Sequence of chain 1.J:
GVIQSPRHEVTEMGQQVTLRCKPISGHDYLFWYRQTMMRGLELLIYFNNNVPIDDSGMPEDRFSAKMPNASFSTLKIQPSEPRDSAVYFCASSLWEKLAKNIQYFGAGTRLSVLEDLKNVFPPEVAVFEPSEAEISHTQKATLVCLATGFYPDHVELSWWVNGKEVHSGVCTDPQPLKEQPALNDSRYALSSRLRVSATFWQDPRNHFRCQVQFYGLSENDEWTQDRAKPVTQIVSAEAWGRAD

Sequence of chain 1.F:
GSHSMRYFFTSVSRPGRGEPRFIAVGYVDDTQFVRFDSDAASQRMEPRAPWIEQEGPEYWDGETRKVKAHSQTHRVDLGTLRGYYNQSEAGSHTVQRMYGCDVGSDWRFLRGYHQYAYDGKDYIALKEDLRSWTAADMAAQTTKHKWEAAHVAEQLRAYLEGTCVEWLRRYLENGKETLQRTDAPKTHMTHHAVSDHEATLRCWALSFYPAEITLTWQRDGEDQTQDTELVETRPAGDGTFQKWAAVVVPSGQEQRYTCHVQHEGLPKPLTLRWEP

Sequence of chain 1.I:
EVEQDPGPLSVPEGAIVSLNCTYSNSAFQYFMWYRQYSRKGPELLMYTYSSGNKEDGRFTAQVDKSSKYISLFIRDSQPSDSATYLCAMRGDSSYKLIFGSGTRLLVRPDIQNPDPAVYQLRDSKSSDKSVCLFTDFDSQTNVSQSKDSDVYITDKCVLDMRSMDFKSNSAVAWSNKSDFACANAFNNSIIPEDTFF

Binding-site contacts:
Ligand atom OD1 contacts residue TRP97 of chain 1.J at 3.0 Å (h-bond).
Ligand atom N contacts residue ASP77 of chain 1.F at 3.0 Å (salt-bridge).
Ligand atom OXT contacts residue THR143 of chain 1.F at 2.7 Å (h-bond).
Ligand atom O contacts residue EDO1 of chain 1.EA at 2.9 Å (h-bond).
Ligand atom O contacts residue TRP97 of chain 1.J at 2.8 Å (h-bond).
Ligand atom OD1 contacts residue TYR95 of chain 1.I at 2.4 Å (h-bond).
Ligand atom O contacts residue LYS146 of chain 1.F at 3.4 Å.
Ligand atom NE1 contacts residue EDO1 of chain 1.EA at 3.3 Å (h-bond).
Ligand atom N contacts residue ASP92 of chain 1.I at 3.1 Å (salt-bridge).
Ligand atom O contacts residue TRP97 of chain 1.J at 3.4 Å (h-bond).
Ligand atom CA contacts residue ASP92 of chain 1.I at 3.2 Å.
Ligand atom O contacts residue LYS66 of chain 1.F at 2.8 Å (salt-bridge).
Ligand atom O contacts residue TYR7 of chain 1.F at 3.4 Å.
Ligand atom O contacts residue EDO1 of chain 1.DA at 2.6 Å (h-bond).
Ligand atom O contacts residue TRP147 of chain 1.F at 2.8 Å (h-bond).
Ligand atom C contacts residue EDO1 of chain 1.EA at 3.2 Å.
Ligand atom O contacts residue EDO1 of chain 1.EA at 2.9 Å (h-bond).
Ligand atom CD2 contacts residue EDO1 of chain 1.Z at 3.3 Å.
Ligand atom CE contacts residue TRP167 of chain 1.F at 3.2 Å (hydrophobic).
Ligand atom N contacts residue TYR99 of chain 1.F at 3.1 Å (h-bond).
Ligand atom C contacts residue ASP92 of chain 1.I at 3.0 Å.
Ligand atom CG contacts residue TYR31 of chain 1.J at 3.3 Å (hydrophobic).
Ligand atom C contacts residue EDO1 of chain 1.DA at 3.3 Å.
Ligand atom N contacts residue EDO1 of chain 1.DA at 3.0 Å (h-bond).
Ligand atom OH contacts residue ASN51 of chain 1.J at 2.9 Å (h-bond).
Ligand atom N contacts residue GLU63 of chain 1.F at 3.0 Å (salt-bridge).
Ligand atom CD contacts residue EDO1 of chain 1.EA at 3.3 Å.
Ligand atom CA contacts residue ASP92 of chain 1.I at 3.2 Å.
Ligand atom CA contacts residue TYR7 of chain 1.F at 3.3 Å (hydrophobic).
Ligand atom CA contacts residue ASP77 of chain 1.F at 3.4 Å.
Ligand atom CG2 contacts residue LYS66 of chain 1.F at 3.4 Å.
Ligand atom N contacts residue TYR7 of chain 1.F at 3.0 Å (h-bond).
Ligand atom O contacts residue TYR159 of chain 1.F at 2.5 Å (h-bond).
Ligand atom N contacts residue TYR171 of chain 1.F at 2.6 Å (h-bond).
Ligand atom CZ contacts residue EDO1 of chain 1.DA at 3.3 Å.
Ligand atom C contacts residue TYR7 of chain 1.F at 3.3 Å (hydrophobic).
Ligand atom O contacts residue HIS70 of chain 1.F at 3.2 Å (h-bond).
Ligand atom CA contacts residue EDO1 of chain 1.DA at 3.1 Å.
Ligand atom OD2 contacts residue TYR31 of chain 1.J at 2.4 Å (h-bond).
Ligand atom OH contacts residue ASP30 of chain 1.J at 2.6 Å (salt-bridge).

The small molecule below binds the protein below.
Small molecule (SMILES): CSCC[C@H](N)C(=O)N[C@H](C(=O)N[C@@H](CC1=CN=C2CC=CC=C12)C(=O)NCC(=O)N1CCC[C@H]1C(=O)N[C@@H](CC(=O)O)C(=O)N1CCC[C@H]1C(=O)N[C@@H](CC(C)C)C(=O)N[C@@H](Cc1ccc(O)cc1)C(=O)N[C@H](C(=O)O)C(C)C)C(C)C